The protein below binds the small molecule below.
Small molecule (SMILES): O=C1O[Ru]2(O)N(c3ccc(F)cc3)CN(c3ccc(F)cc3)[Ru]2(O)O1

Binding-site contacts:
Ligand atom RU2 contacts residue LEU129 of chain 1.A at 2.2 Å.
Ligand atom RU1 contacts residue CO31 of chain 1.N at 2.1 Å.
Ligand atom RU1 contacts residue LEU129 of chain 1.A at 2.2 Å.
Ligand atom RU2 contacts residue CO31 of chain 1.N at 2.2 Å.

Sequence of chain 1.A:
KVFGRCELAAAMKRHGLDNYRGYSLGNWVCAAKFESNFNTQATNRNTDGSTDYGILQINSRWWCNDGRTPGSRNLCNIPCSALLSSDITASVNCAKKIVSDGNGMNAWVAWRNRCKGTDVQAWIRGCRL